Binding-site contacts:
Ligand atom C5 contacts residue ASN113 of chain 1.A at 4.5 Å.
Ligand atom C4 contacts residue ASN125 of chain 1.A at 4.3 Å.
Ligand atom O7 contacts residue LYS115 of chain 1.A at 3.4 Å (salt-bridge).
Ligand atom C2 contacts residue ASN125 of chain 1.A at 2.5 Å.
Ligand atom C6 contacts residue HIS42 of chain 1.A at 3.2 Å.
Ligand atom C5 contacts residue ASN125 of chain 1.A at 3.8 Å.
Ligand atom C1 contacts residue ASN125 of chain 1.A at 1.5 Å.
Ligand atom C7 contacts residue LYS115 of chain 1.A at 4.5 Å.
Ligand atom C6 contacts residue ASN113 of chain 1.A at 3.7 Å.
Ligand atom O5 contacts residue ASN113 of chain 1.A at 4.2 Å.
Ligand atom O6 contacts residue HIS42 of chain 1.A at 3.5 Å.
Ligand atom C3 contacts residue ASN125 of chain 1.A at 3.8 Å.
Ligand atom O5 contacts residue ASN125 of chain 1.A at 2.5 Å (h-bond).
Ligand atom C5 contacts residue HIS42 of chain 1.A at 4.4 Å.
Ligand atom N2 contacts residue ASN125 of chain 1.A at 2.8 Å (h-bond).
Ligand atom C3 contacts residue LYS115 of chain 1.A at 4.3 Å.
Ligand atom C7 contacts residue ASN125 of chain 1.A at 3.9 Å.
Ligand atom O3 contacts residue LYS115 of chain 1.A at 3.1 Å (salt-bridge).
Ligand atom O6 contacts residue ASN113 of chain 1.A at 3.5 Å.

Sequence of chain 1.A:
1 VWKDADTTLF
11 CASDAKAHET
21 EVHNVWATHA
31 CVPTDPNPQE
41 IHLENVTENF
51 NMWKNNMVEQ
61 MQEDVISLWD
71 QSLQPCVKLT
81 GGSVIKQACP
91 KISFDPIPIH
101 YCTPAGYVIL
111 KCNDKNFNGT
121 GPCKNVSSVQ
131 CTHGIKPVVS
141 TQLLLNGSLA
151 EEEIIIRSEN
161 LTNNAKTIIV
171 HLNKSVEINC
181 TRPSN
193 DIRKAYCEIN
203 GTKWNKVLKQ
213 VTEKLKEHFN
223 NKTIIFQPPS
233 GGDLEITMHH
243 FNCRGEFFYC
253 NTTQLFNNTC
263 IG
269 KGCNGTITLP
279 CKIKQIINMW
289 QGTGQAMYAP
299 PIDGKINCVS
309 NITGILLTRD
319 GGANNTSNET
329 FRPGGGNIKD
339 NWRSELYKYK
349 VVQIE

This small molecule binds to this protein.
Small molecule (SMILES): CC(=O)N[C@@H]1[C@@H](O)[C@H](O)[C@@H](CO)O[C@H]1O